Binding-site contacts:
Ligand atom O3 contacts residue MN1 of chain 1.E at 2.5 Å.
Ligand atom O3 contacts residue HIS288 of chain 1.A at 3.7 Å.
Ligand atom C3 contacts residue ASP328 of chain 1.A at 3.4 Å.
Ligand atom O4 contacts residue ASP328 of chain 1.A at 2.7 Å (salt-bridge).
Ligand atom O6 contacts residue ILE61 of chain 1.A at 3.2 Å.
Ligand atom O5 contacts residue PHE138 of chain 1.A at 3.9 Å.
Ligand atom O2 contacts residue MN1 of chain 1.E at 2.5 Å.
Ligand atom O1 contacts residue ASP296 of chain 1.A at 3.2 Å (salt-bridge).
Ligand atom O2 contacts residue HIS264 of chain 1.A at 2.8 Å.
Ligand atom C6 contacts residue PHE138 of chain 1.A at 4.0 Å (hydrophobic).
Ligand atom C4 contacts residue ASP328 of chain 1.A at 3.0 Å.
Ligand atom O2 contacts residue GLU228 of chain 1.A at 3.0 Å (salt-bridge).
Ligand atom O2 contacts residue ASP328 of chain 1.A at 3.1 Å (salt-bridge).
Ligand atom O2 contacts residue ASP261 of chain 1.A at 3.4 Å (salt-bridge).
Ligand atom C2 contacts residue ASP328 of chain 1.A at 3.6 Å.
Ligand atom C1 contacts residue TRP187 of chain 1.A at 3.6 Å (hydrophobic).
Ligand atom C1 contacts residue LYS230 of chain 1.A at 4.0 Å.
Ligand atom C3 contacts residue GLU228 of chain 1.A at 3.6 Å.
Ligand atom O4 contacts residue PHE330 of chain 1.A at 3.6 Å.
Ligand atom C4 contacts residue MN1 of chain 1.E at 3.9 Å.
Ligand atom O1 contacts residue HIS264 of chain 1.A at 3.3 Å (h-bond).
Ligand atom O6 contacts residue ILE47 of chain 1.A at 3.6 Å.
Ligand atom C2 contacts residue GLU228 of chain 1.A at 3.6 Å.
Ligand atom C2 contacts residue HIS264 of chain 1.A at 3.6 Å.
Ligand atom O2 contacts residue MN1 of chain 1.F at 3.7 Å.
Ligand atom C1 contacts residue ILE61 of chain 1.A at 3.6 Å (hydrophobic).
Ligand atom O1 contacts residue ILE61 of chain 1.A at 3.2 Å.
Ligand atom O3 contacts residue GLU228 of chain 1.A at 2.5 Å (salt-bridge).
Ligand atom O6 contacts residue PHE330 of chain 1.A at 3.5 Å.
Ligand atom C5 contacts residue HIS97 of chain 1.A at 3.5 Å.
Ligand atom C6 contacts residue HIS97 of chain 1.A at 3.5 Å.
Ligand atom C2 contacts residue MN1 of chain 1.E at 3.3 Å.
Ligand atom O5 contacts residue HIS97 of chain 1.A at 2.5 Å (h-bond).
Ligand atom C6 contacts residue TRP42 of chain 1.A at 3.6 Å (hydrophobic).
Ligand atom O1 contacts residue MN1 of chain 1.F at 3.9 Å.
Ligand atom O3 contacts residue ASP328 of chain 1.A at 3.1 Å (salt-bridge).
Ligand atom C1 contacts residue HIS264 of chain 1.A at 4.0 Å.
Ligand atom O1 contacts residue TRP187 of chain 1.A at 3.7 Å.
Ligand atom C3 contacts residue MN1 of chain 1.E at 3.3 Å.
Ligand atom O1 contacts residue LYS230 of chain 1.A at 2.8 Å (salt-bridge).

The protein below binds the small molecule below.
Small molecule (SMILES): O=C(CO)[C@H](O)[C@H](O)[C@H](O)CO

Sequence of chain 1.A:
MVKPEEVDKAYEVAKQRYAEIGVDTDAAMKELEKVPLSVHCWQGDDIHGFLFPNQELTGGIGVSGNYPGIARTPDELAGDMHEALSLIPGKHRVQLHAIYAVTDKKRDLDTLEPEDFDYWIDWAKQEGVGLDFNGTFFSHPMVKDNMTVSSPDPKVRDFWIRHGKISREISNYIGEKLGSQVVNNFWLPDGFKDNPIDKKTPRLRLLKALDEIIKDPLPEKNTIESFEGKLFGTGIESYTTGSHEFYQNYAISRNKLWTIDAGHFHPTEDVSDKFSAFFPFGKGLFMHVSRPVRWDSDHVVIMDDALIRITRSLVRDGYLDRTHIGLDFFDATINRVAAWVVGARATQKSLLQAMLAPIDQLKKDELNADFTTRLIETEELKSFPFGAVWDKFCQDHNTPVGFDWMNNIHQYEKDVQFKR